Binding-site contacts:
Ligand atom C7 contacts residue ASN397 of chain 1.A at 4.1 Å.
Ligand atom C7 contacts residue HIS396 of chain 1.A at 4.1 Å.
Ligand atom N2 contacts residue NAG1 of chain 1.ZA at 3.6 Å.
Ligand atom N2 contacts residue ASN397 of chain 1.A at 2.9 Å (h-bond).
Ligand atom C5 contacts residue ASN397 of chain 1.A at 3.7 Å.
Ligand atom C1 contacts residue HIS396 of chain 1.A at 3.9 Å.
Ligand atom C7 contacts residue NAG1 of chain 1.ZA at 4.3 Å.
Ligand atom O6 contacts residue ASN397 of chain 1.A at 3.5 Å (h-bond).
Ligand atom C2 contacts residue HIS396 of chain 1.A at 4.2 Å.
Ligand atom C2 contacts residue ASN397 of chain 1.A at 2.5 Å.
Ligand atom C3 contacts residue NAG1 of chain 1.ZA at 4.3 Å.
Ligand atom C2 contacts residue NAG1 of chain 1.ZA at 4.4 Å.
Ligand atom C3 contacts residue ASN397 of chain 1.A at 3.8 Å.
Ligand atom C8 contacts residue THR356 of chain 1.A at 3.9 Å.
Ligand atom C8 contacts residue HIS396 of chain 1.A at 3.7 Å.
Ligand atom C1 contacts residue ASN397 of chain 1.A at 1.4 Å.
Ligand atom C6 contacts residue ASN397 of chain 1.A at 4.3 Å.
Ligand atom O5 contacts residue ASN397 of chain 1.A at 2.4 Å (h-bond).
Ligand atom C4 contacts residue ASN397 of chain 1.A at 4.3 Å.
Ligand atom C8 contacts residue NAG1 of chain 1.ZA at 4.1 Å.
Ligand atom C1 contacts residue NAG1 of chain 1.ZA at 4.3 Å.
Ligand atom N2 contacts residue HIS396 of chain 1.A at 3.4 Å (h-bond).

A small-molecule ligand and the protein it binds are described below.
Small molecule (SMILES): CC(=O)N[C@@H]1[C@@H](O)[C@H](O)[C@@H](CO)O[C@H]1O

Sequence of chain 1.A:
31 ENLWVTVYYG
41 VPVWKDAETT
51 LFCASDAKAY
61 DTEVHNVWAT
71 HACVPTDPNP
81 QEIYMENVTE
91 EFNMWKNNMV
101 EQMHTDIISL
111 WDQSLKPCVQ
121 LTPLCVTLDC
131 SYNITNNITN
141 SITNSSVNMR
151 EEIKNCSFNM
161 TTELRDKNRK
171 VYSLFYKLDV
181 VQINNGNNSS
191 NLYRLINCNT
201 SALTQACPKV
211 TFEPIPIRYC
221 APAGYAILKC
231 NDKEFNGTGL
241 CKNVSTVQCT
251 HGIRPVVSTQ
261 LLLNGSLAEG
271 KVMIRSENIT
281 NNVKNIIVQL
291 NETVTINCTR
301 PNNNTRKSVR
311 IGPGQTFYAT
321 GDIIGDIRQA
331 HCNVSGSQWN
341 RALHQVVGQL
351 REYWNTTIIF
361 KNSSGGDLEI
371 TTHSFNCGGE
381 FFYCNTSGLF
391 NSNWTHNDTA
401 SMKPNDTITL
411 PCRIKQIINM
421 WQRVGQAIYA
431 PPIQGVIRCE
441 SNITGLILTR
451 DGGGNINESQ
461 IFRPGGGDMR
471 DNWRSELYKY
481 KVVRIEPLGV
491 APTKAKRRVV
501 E